Binding-site contacts:
Ligand atom O5 contacts residue SER61 of chain 1.A at 3.9 Å.
Ligand atom C8 contacts residue THR62 of chain 1.A at 4.3 Å.
Ligand atom O5 contacts residue ASN59 of chain 1.A at 2.4 Å (h-bond).
Ligand atom C3 contacts residue ASN59 of chain 1.A at 3.6 Å.
Ligand atom N2 contacts residue ASN59 of chain 1.A at 3.4 Å (h-bond).
Ligand atom C2 contacts residue SER61 of chain 1.A at 3.4 Å.
Ligand atom O3 contacts residue ASN59 of chain 1.A at 3.7 Å.
Ligand atom C2 contacts residue ASN59 of chain 1.A at 2.5 Å.
Ligand atom C1 contacts residue ASN59 of chain 1.A at 1.4 Å.
Ligand atom C1 contacts residue SER61 of chain 1.A at 3.7 Å.
Ligand atom C5 contacts residue ASN59 of chain 1.A at 3.7 Å.
Ligand atom O3 contacts residue SER61 of chain 1.A at 2.6 Å (h-bond).
Ligand atom C3 contacts residue SER61 of chain 1.A at 3.5 Å.
Ligand atom C4 contacts residue ASN59 of chain 1.A at 4.3 Å.

Sequence of chain 1.A:
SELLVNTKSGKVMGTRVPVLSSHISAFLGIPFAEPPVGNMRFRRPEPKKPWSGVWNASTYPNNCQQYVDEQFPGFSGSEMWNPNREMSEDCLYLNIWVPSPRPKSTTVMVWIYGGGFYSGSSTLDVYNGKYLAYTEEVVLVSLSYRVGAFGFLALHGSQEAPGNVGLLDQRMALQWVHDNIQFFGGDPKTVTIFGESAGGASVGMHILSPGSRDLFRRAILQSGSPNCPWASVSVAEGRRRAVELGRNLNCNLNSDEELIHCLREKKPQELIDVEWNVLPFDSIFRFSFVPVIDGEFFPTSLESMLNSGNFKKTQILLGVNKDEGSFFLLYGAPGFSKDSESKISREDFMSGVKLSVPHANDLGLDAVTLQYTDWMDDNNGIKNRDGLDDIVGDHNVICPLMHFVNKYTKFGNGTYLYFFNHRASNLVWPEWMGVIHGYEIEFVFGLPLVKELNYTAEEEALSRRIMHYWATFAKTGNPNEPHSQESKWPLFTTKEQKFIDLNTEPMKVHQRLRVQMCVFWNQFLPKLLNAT

This small molecule binds to this protein.
Small molecule (SMILES): CC(=O)N[C@@H]1[C@@H](O)[C@H](O)[C@@H](CO)O[C@H]1O